The small molecule below binds the protein below.
Small molecule (SMILES): N[C@@H](Cc1c[nH]c2ccccc12)C(=O)O

Sequence of chain 2.B:
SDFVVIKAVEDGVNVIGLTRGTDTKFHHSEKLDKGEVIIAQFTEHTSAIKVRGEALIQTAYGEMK

Binding-site contacts:
Ligand atom NE1 contacts residue ALA40 of chain 2.B at 3.8 Å.
Ligand atom CH2 contacts residue GLY17 of chain 2.B at 3.5 Å.
Ligand atom CZ3 contacts residue HIS28 of chain 2.B at 4.0 Å.
Ligand atom N contacts residue GLY21 of chain 2.A at 2.8 Å (h-bond).
Ligand atom O contacts residue SER47 of chain 2.A at 2.9 Å (h-bond).
Ligand atom N contacts residue THR19 of chain 2.A at 2.8 Å (h-bond).
Ligand atom C contacts residue GLY21 of chain 2.A at 3.5 Å.
Ligand atom O contacts residue GLY21 of chain 2.A at 3.0 Å (h-bond).
Ligand atom CZ2 contacts residue ILE49 of chain 2.B at 3.9 Å (hydrophobic).
Ligand atom N contacts residue ASP23 of chain 2.A at 3.1 Å (salt-bridge).
Ligand atom CB contacts residue SER47 of chain 2.A at 3.4 Å.
Ligand atom CZ2 contacts residue THR46 of chain 2.B at 4.0 Å.
Ligand atom CD1 contacts residue THR43 of chain 2.B at 3.8 Å.
Ligand atom CZ2 contacts residue ALA40 of chain 2.B at 3.9 Å (hydrophobic).
Ligand atom C contacts residue SER47 of chain 2.A at 3.5 Å.
Ligand atom C contacts residue THR43 of chain 2.B at 3.5 Å.
Ligand atom CA contacts residue SER47 of chain 2.A at 4.0 Å.
Ligand atom OXT contacts residue THR46 of chain 2.B at 2.9 Å (h-bond).
Ligand atom CD1 contacts residue GLN41 of chain 2.B at 3.6 Å.
Ligand atom O contacts residue THR19 of chain 2.A at 4.0 Å.
Ligand atom CA contacts residue THR24 of chain 2.A at 3.2 Å.
Ligand atom CD1 contacts residue SER47 of chain 2.A at 3.5 Å.
Ligand atom CA contacts residue GLY21 of chain 2.A at 3.6 Å.
Ligand atom OXT contacts residue GLY21 of chain 2.A at 4.0 Å.
Ligand atom CZ3 contacts residue GLY17 of chain 2.B at 3.6 Å.
Ligand atom O contacts residue ARG20 of chain 2.A at 3.4 Å.
Ligand atom CA contacts residue THR19 of chain 2.A at 3.7 Å.
Ligand atom O contacts residue THR43 of chain 2.B at 3.7 Å.
Ligand atom CE2 contacts residue GLN41 of chain 2.B at 4.0 Å.
Ligand atom OXT contacts residue THR43 of chain 2.B at 2.6 Å (h-bond).
Ligand atom NE1 contacts residue GLN41 of chain 2.B at 2.9 Å (h-bond).
Ligand atom CB contacts residue THR19 of chain 2.A at 3.7 Å.
Ligand atom N contacts residue THR24 of chain 2.A at 2.8 Å (h-bond).
Ligand atom N contacts residue ARG20 of chain 2.A at 4.0 Å.
Ligand atom CE2 contacts residue ALA40 of chain 2.B at 4.0 Å (hydrophobic).
Ligand atom CB contacts residue THR24 of chain 2.A at 3.5 Å.
Ligand atom CE3 contacts residue HIS27 of chain 2.B at 3.8 Å.
Ligand atom OXT contacts residue HIS45 of chain 2.B at 3.7 Å.
Ligand atom CG contacts residue SER47 of chain 2.A at 3.8 Å.
Ligand atom C contacts residue THR46 of chain 2.B at 3.9 Å.

Sequence of chain 2.A:
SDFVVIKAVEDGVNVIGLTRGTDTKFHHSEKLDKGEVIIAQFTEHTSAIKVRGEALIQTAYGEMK